Sequence of chain 1.A:
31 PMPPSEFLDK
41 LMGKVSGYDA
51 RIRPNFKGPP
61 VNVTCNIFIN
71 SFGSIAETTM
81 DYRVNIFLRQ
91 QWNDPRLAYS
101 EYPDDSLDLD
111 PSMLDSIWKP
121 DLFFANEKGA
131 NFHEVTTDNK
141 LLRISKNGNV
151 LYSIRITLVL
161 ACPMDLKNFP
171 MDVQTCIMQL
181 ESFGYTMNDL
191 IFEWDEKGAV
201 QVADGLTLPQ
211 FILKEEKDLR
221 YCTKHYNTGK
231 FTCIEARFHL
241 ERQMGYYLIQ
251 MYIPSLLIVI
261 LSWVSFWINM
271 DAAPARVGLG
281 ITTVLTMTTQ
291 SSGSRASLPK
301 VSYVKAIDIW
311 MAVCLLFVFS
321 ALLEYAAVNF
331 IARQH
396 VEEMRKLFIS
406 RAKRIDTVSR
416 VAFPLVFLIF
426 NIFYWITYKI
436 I

Sequence of chain 1.E:
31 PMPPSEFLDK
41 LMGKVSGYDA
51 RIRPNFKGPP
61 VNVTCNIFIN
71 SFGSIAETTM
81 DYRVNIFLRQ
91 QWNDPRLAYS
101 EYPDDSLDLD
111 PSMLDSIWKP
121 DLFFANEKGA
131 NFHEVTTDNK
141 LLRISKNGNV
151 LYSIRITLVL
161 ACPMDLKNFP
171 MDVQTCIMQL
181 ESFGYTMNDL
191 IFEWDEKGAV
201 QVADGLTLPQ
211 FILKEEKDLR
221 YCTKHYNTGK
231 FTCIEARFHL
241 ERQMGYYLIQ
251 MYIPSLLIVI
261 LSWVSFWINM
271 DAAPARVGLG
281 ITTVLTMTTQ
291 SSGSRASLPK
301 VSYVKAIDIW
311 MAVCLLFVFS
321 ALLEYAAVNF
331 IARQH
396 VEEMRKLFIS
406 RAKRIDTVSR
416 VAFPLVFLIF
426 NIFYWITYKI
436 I

A small-molecule ligand and the protein it binds are described below.
Small molecule (SMILES): NCC(=O)O

Binding-site contacts:
Ligand atom C contacts residue PHE231 of chain 1.A at 4.0 Å (hydrophobic).
Ligand atom CA contacts residue PHE87 of chain 1.E at 3.8 Å (hydrophobic).
Ligand atom CA contacts residue PHE183 of chain 1.A at 3.7 Å (hydrophobic).
Ligand atom CA contacts residue PHE231 of chain 1.A at 4.1 Å (hydrophobic).
Ligand atom C contacts residue PHE183 of chain 1.A at 4.4 Å (hydrophobic).
Ligand atom N contacts residue SER182 of chain 1.A at 3.2 Å (h-bond).
Ligand atom OXT contacts residue SER153 of chain 1.E at 3.9 Å.
Ligand atom OXT contacts residue ARG89 of chain 1.E at 2.8 Å (salt-bridge).
Ligand atom N contacts residue PHE183 of chain 1.A at 2.8 Å (h-bond).
Ligand atom OXT contacts residue PHE183 of chain 1.A at 4.0 Å.
Ligand atom C contacts residue TYR226 of chain 1.A at 4.0 Å (hydrophobic).
Ligand atom O contacts residue PHE231 of chain 1.A at 3.2 Å.
Ligand atom N contacts residue PHE231 of chain 1.A at 3.3 Å.
Ligand atom OXT contacts residue PHE87 of chain 1.E at 3.1 Å.
Ligand atom CA contacts residue PHE123 of chain 1.A at 4.4 Å (hydrophobic).
Ligand atom O contacts residue ARG89 of chain 1.E at 2.8 Å (salt-bridge).
Ligand atom C contacts residue PHE87 of chain 1.E at 3.8 Å (hydrophobic).
Ligand atom O contacts residue THR228 of chain 1.A at 4.2 Å.
Ligand atom O contacts residue TYR226 of chain 1.A at 3.2 Å.
Ligand atom CA contacts residue SER182 of chain 1.A at 4.1 Å.
Ligand atom CA contacts residue TYR226 of chain 1.A at 4.3 Å (hydrophobic).
Ligand atom C contacts residue ARG89 of chain 1.E at 3.2 Å.